The protein below binds the small molecule below.
Small molecule (SMILES): CC(=O)N[C@H]1[C@H]([C@H](O)[C@H](O)CO)O[C@@](O)(C(=O)O)C[C@@H]1O

Binding-site contacts:
Ligand atom C3 contacts residue GLY34 of chain 1.D at 4.4 Å.
Ligand atom O9 contacts residue THR258 of chain 1.E at 4.3 Å.
Ligand atom O9 contacts residue THR259 of chain 1.E at 2.8 Å (h-bond).
Ligand atom O1A contacts residue ASN61 of chain 1.D at 2.6 Å (h-bond).
Ligand atom O10 contacts residue THR260 of chain 1.E at 3.7 Å.
Ligand atom C3 contacts residue LYS60 of chain 1.D at 4.0 Å.
Ligand atom C9 contacts residue THR259 of chain 1.E at 4.1 Å.
Ligand atom C11 contacts residue TYR100 of chain 1.D at 3.1 Å (hydrophobic).
Ligand atom O1B contacts residue ASN61 of chain 1.D at 3.1 Å.
Ligand atom O10 contacts residue TYR100 of chain 1.D at 3.0 Å (h-bond).
Ligand atom C3 contacts residue ASN61 of chain 1.D at 2.8 Å.
Ligand atom N5 contacts residue TYR100 of chain 1.D at 4.1 Å.
Ligand atom O9 contacts residue THR260 of chain 1.E at 4.3 Å.
Ligand atom O8 contacts residue SER64 of chain 1.D at 3.8 Å.
Ligand atom C11 contacts residue PRO67 of chain 1.D at 3.1 Å (hydrophobic).
Ligand atom O4 contacts residue PRO36 of chain 1.D at 4.4 Å.
Ligand atom C4 contacts residue ASN61 of chain 1.D at 3.9 Å.
Ligand atom O6 contacts residue ASN61 of chain 1.D at 3.8 Å.
Ligand atom O4 contacts residue TYR100 of chain 1.D at 3.6 Å.
Ligand atom O10 contacts residue ASP97 of chain 1.D at 4.1 Å.
Ligand atom C4 contacts residue GLY34 of chain 1.D at 3.5 Å.
Ligand atom O4 contacts residue LYS60 of chain 1.D at 4.3 Å.
Ligand atom O2 contacts residue ASN61 of chain 1.D at 4.5 Å.
Ligand atom C10 contacts residue TYR100 of chain 1.D at 3.2 Å (hydrophobic).
Ligand atom C1 contacts residue ASN61 of chain 1.D at 2.7 Å.
Ligand atom O4 contacts residue GLY34 of chain 1.D at 2.7 Å (h-bond).
Ligand atom C11 contacts residue PRO66 of chain 1.D at 4.4 Å (hydrophobic).
Ligand atom C10 contacts residue PRO67 of chain 1.D at 4.5 Å (hydrophobic).
Ligand atom C11 contacts residue ASP97 of chain 1.D at 4.1 Å.
Ligand atom O1A contacts residue LYS60 of chain 1.D at 3.7 Å.
Ligand atom O1A contacts residue ALA62 of chain 1.D at 4.4 Å.
Ligand atom C11 contacts residue THR260 of chain 1.E at 3.2 Å.
Ligand atom C10 contacts residue THR260 of chain 1.E at 3.8 Å.
Ligand atom C2 contacts residue ASN61 of chain 1.D at 3.2 Å.

Sequence of chain 1.D:
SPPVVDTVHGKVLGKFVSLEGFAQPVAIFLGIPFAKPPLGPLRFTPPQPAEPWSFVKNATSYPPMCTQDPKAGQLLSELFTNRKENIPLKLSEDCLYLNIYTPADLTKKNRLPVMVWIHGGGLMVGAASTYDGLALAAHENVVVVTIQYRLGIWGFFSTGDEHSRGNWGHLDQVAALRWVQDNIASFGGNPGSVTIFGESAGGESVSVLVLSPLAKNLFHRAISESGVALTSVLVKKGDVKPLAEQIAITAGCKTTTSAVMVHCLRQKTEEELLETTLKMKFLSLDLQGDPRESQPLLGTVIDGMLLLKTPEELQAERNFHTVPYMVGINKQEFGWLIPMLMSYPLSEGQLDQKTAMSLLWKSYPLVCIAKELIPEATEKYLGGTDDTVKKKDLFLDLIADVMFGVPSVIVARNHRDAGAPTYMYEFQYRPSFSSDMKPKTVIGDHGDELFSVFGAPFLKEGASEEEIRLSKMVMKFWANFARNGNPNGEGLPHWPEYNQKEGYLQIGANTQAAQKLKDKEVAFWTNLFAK

Sequence of chain 1.E:
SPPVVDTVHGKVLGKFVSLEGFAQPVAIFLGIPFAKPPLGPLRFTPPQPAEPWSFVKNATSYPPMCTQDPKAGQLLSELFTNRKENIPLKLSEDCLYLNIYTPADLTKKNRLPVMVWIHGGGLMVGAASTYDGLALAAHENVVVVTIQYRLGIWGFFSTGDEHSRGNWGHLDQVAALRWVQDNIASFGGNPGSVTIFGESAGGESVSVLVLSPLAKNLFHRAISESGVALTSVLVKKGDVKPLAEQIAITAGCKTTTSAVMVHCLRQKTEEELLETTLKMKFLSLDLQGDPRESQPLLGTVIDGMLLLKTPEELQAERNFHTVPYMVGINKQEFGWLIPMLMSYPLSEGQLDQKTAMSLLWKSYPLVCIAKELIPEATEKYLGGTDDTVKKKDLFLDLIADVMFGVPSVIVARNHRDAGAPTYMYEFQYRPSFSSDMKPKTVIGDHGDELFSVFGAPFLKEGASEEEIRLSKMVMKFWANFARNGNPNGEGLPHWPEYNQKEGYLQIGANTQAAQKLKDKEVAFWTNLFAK